The protein below binds the small molecule below.
Small molecule (SMILES): CC(=O)N[C@H]1[C@H](O[C@H]2[C@H](O)[C@@H](NC(C)=O)CO[C@@H]2CO)O[C@H](CO)[C@@H](O[C@@H]2O[C@H](CO)[C@@H](O)[C@H](O)[C@@H]2O)[C@@H]1O

Binding-site contacts:
Ligand atom C5 contacts residue ASN57 of chain 1.C at 3.6 Å.
Ligand atom N2 contacts residue ASN57 of chain 1.C at 3.0 Å (h-bond).
Ligand atom O7 contacts residue THR59 of chain 1.C at 3.3 Å.
Ligand atom C4 contacts residue ASN57 of chain 1.C at 4.2 Å.
Ligand atom O7 contacts residue GLU60 of chain 1.C at 2.7 Å (salt-bridge).
Ligand atom C8 contacts residue GLU60 of chain 1.C at 1.4 Å.
Ligand atom O5 contacts residue THR59 of chain 1.C at 4.3 Å.
Ligand atom O7 contacts residue ASN57 of chain 1.C at 2.9 Å (h-bond).
Ligand atom C7 contacts residue THR59 of chain 1.C at 4.2 Å.
Ligand atom N2 contacts residue GLU60 of chain 1.C at 3.4 Å (salt-bridge).
Ligand atom C7 contacts residue GLU60 of chain 1.C at 2.3 Å.
Ligand atom O5 contacts residue GLU60 of chain 1.C at 3.4 Å.
Ligand atom C1 contacts residue GLU60 of chain 1.C at 4.4 Å.
Ligand atom O4 contacts residue THR59 of chain 1.C at 3.9 Å.
Ligand atom C3 contacts residue ASN57 of chain 1.C at 3.8 Å.
Ligand atom C8 contacts residue ASN57 of chain 1.C at 3.8 Å.
Ligand atom C5 contacts residue GLU60 of chain 1.C at 3.7 Å.
Ligand atom O5 contacts residue ASN57 of chain 1.C at 2.2 Å (h-bond).
Ligand atom C1 contacts residue THR59 of chain 1.C at 3.9 Å.
Ligand atom C6 contacts residue GLU60 of chain 1.C at 4.0 Å.
Ligand atom C2 contacts residue ASN57 of chain 1.C at 2.5 Å.
Ligand atom C1 contacts residue ASN57 of chain 1.C at 1.4 Å.
Ligand atom C7 contacts residue ASN57 of chain 1.C at 3.1 Å.
Ligand atom O6 contacts residue GLU60 of chain 1.C at 4.5 Å.

Sequence of chain 1.C:
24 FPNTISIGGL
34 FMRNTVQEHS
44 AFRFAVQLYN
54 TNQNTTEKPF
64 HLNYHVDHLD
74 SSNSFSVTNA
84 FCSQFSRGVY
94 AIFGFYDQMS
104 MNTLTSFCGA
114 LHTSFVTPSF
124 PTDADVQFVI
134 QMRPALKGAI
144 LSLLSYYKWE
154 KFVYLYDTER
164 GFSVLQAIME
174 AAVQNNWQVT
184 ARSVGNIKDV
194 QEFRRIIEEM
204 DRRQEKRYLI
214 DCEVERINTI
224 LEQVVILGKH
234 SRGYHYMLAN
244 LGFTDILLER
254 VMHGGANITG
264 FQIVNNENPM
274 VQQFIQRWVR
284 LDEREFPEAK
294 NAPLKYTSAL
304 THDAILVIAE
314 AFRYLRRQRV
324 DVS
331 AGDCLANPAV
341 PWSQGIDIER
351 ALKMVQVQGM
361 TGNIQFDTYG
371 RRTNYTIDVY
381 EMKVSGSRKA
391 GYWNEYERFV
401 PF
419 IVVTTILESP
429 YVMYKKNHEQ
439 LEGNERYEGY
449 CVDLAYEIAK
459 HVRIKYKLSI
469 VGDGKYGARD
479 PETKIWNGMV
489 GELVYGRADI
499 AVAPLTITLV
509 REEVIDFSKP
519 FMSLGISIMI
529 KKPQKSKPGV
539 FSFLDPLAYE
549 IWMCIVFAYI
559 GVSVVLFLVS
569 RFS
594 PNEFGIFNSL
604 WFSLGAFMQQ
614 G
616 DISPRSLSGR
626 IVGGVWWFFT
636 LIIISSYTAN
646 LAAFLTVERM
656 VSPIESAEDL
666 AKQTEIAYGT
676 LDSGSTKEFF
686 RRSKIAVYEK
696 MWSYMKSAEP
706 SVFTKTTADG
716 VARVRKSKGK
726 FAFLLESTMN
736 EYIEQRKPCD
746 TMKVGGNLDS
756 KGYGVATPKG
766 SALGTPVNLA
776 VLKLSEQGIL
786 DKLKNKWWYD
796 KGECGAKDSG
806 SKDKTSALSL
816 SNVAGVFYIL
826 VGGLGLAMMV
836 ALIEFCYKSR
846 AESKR